The small molecule below binds the protein below.
Small molecule (SMILES): O=C(N[C@H](CO)[C@H](O)c1ccc([N+](=O)[O-])cc1)C(Cl)Cl

Sequence of chain 1.A:
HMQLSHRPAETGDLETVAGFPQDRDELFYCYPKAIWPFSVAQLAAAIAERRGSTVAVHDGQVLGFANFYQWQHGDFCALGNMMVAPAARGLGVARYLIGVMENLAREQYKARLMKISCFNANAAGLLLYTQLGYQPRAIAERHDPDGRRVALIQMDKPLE

Binding-site contacts:
Ligand atom C7 contacts residue ALA46 of chain 1.A at 4.4 Å (hydrophobic).
Ligand atom C5 contacts residue ALA49 of chain 1.A at 3.7 Å (hydrophobic).
Ligand atom C6 contacts residue ALA46 of chain 1.A at 4.4 Å (hydrophobic).
Ligand atom C10 contacts residue ALA46 of chain 1.A at 3.6 Å (hydrophobic).
Ligand atom N9 contacts residue ALA42 of chain 1.A at 3.5 Å (h-bond).
Ligand atom O9B contacts residue ALA42 of chain 1.A at 3.5 Å.
Ligand atom O9A contacts residue ALA46 of chain 1.A at 3.4 Å.
Ligand atom C9 contacts residue ALA46 of chain 1.A at 4.0 Å (hydrophobic).
Ligand atom C8 contacts residue ALA46 of chain 1.A at 4.2 Å (hydrophobic).
Ligand atom C6 contacts residue ALA49 of chain 1.A at 4.3 Å (hydrophobic).
Ligand atom C8 contacts residue ALA42 of chain 1.A at 4.0 Å (hydrophobic).
Ligand atom N9 contacts residue ALA46 of chain 1.A at 4.1 Å.
Ligand atom C11 contacts residue ALA49 of chain 1.A at 4.3 Å (hydrophobic).
Ligand atom C7 contacts residue ALA45 of chain 1.A at 3.8 Å (hydrophobic).
Ligand atom C9 contacts residue ALA42 of chain 1.A at 3.9 Å (hydrophobic).
Ligand atom O5 contacts residue ALA45 of chain 1.A at 4.3 Å.
Ligand atom C11 contacts residue ALA45 of chain 1.A at 4.3 Å (hydrophobic).
Ligand atom C3 contacts residue ALA49 of chain 1.A at 4.5 Å (hydrophobic).
Ligand atom O9A contacts residue ALA42 of chain 1.A at 3.5 Å (h-bond).
Ligand atom C11 contacts residue ALA46 of chain 1.A at 3.8 Å (hydrophobic).
Ligand atom C6 contacts residue ALA45 of chain 1.A at 4.1 Å (hydrophobic).
Ligand atom C8 contacts residue ALA45 of chain 1.A at 3.9 Å (hydrophobic).
Ligand atom O5 contacts residue ALA49 of chain 1.A at 4.4 Å.
Ligand atom C5 contacts residue ALA45 of chain 1.A at 4.2 Å (hydrophobic).